A protein and the small-molecule ligand that binds it are described below.
Small molecule (SMILES): Nc1nc2c(ncn2[C@@H]2O[C@H](CO[P](=O)(O)C[P](=O)(O)OP(=O)(O)O)[C@@H](O)[C@H]2O)c(=O)[nH]1

Sequence of chain 1.B:
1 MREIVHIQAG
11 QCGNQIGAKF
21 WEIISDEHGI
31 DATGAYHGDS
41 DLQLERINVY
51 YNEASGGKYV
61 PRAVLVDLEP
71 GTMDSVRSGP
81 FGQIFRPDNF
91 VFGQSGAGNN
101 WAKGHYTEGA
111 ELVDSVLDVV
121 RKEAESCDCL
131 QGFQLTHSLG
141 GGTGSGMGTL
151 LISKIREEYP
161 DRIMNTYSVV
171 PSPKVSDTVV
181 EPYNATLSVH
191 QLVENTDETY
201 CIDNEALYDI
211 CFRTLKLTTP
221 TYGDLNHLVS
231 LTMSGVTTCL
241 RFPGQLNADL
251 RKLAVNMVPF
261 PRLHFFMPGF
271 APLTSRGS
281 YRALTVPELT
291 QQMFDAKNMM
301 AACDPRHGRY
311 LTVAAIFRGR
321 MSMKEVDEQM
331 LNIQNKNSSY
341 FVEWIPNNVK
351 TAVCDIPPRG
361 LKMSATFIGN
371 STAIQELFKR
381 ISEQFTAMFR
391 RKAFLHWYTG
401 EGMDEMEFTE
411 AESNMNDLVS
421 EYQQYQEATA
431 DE

Binding-site contacts:
Ligand atom PB contacts residue MG1 of chain 1.M at 3.4 Å.
Ligand atom C3' contacts residue GLU181 of chain 1.B at 3.2 Å.
Ligand atom O2G contacts residue THR143 of chain 1.B at 3.1 Å (h-bond).
Ligand atom N2 contacts residue ASN226 of chain 1.B at 3.4 Å (h-bond).
Ligand atom O2A contacts residue GLN11 of chain 1.B at 3.0 Å.
Ligand atom O5' contacts residue ASP177 of chain 1.B at 3.5 Å (salt-bridge).
Ligand atom O3B contacts residue GLY142 of chain 1.B at 3.2 Å (h-bond).
Ligand atom O1G contacts residue MG1 of chain 1.M at 2.3 Å.
Ligand atom N3 contacts residue ASN204 of chain 1.B at 3.0 Å (h-bond).
Ligand atom O1A contacts residue SER138 of chain 1.B at 3.1 Å (h-bond).
Ligand atom N2 contacts residue ASN204 of chain 1.B at 2.8 Å (h-bond).
Ligand atom PG contacts residue GLY142 of chain 1.B at 3.5 Å.
Ligand atom O1B contacts residue GLY10 of chain 1.B at 3.5 Å.
Ligand atom N3 contacts residue CYS12 of chain 1.B at 3.5 Å (h-bond).
Ligand atom C2 contacts residue ASN226 of chain 1.B at 3.5 Å.
Ligand atom O6 contacts residue ASN226 of chain 1.B at 3.0 Å (h-bond).
Ligand atom O1A contacts residue CYS12 of chain 1.B at 2.9 Å (h-bond).
Ligand atom O3' contacts residue PRO171 of chain 1.B at 3.5 Å.
Ligand atom O2' contacts residue ASN204 of chain 1.B at 3.3 Å (h-bond).
Ligand atom O2G contacts residue ALA97 of chain 1.B at 3.2 Å.
Ligand atom O2B contacts residue GLY10 of chain 1.B at 3.5 Å.
Ligand atom C4' contacts residue SER138 of chain 1.B at 3.6 Å.
Ligand atom C2' contacts residue TYR222 of chain 1.B at 3.2 Å (hydrophobic).
Ligand atom O2B contacts residue GLN11 of chain 1.B at 2.9 Å (h-bond).
Ligand atom O3' contacts residue GLU181 of chain 1.B at 3.5 Å (salt-bridge).
Ligand atom C4 contacts residue CYS12 of chain 1.B at 3.5 Å (hydrophobic).
Ligand atom O6 contacts residue GLN15 of chain 1.B at 3.5 Å.
Ligand atom O1B contacts residue GLY144 of chain 1.B at 2.9 Å (h-bond).
Ligand atom PG contacts residue MG1 of chain 1.M at 3.4 Å.
Ligand atom C4 contacts residue TYR222 of chain 1.B at 3.5 Å (hydrophobic).
Ligand atom N1 contacts residue ASN226 of chain 1.B at 2.7 Å (h-bond).
Ligand atom O3G contacts residue GLY142 of chain 1.B at 2.9 Å (h-bond).
Ligand atom O4' contacts residue SER138 of chain 1.B at 3.3 Å.
Ligand atom O3G contacts residue GLY141 of chain 1.B at 3.5 Å.
Ligand atom O2' contacts residue TYR222 of chain 1.B at 2.8 Å (h-bond).
Ligand atom O2' contacts residue VAL175 of chain 1.B at 2.7 Å (h-bond).
Ligand atom O2B contacts residue MG1 of chain 1.M at 2.3 Å.
Ligand atom O3B contacts residue THR143 of chain 1.B at 3.0 Å (h-bond).
Ligand atom O1G contacts residue ASN99 of chain 1.B at 3.6 Å (h-bond).
Ligand atom O3G contacts residue ASN99 of chain 1.B at 2.8 Å (h-bond).